Binding-site contacts:
Ligand atom N contacts residue CO1 of chain 1.C at 2.3 Å.
Ligand atom O contacts residue HIS239 of chain 1.A at 3.4 Å (h-bond).
Ligand atom OXT contacts residue ASP176 of chain 1.A at 2.9 Å (salt-bridge).
Ligand atom OXT contacts residue HIS239 of chain 1.A at 3.6 Å.
Ligand atom N contacts residue PHE245 of chain 1.A at 3.7 Å.
Ligand atom CE contacts residue HIS148 of chain 1.A at 3.6 Å.
Ligand atom C contacts residue CO1 of chain 1.B at 2.8 Å.
Ligand atom SD contacts residue MET139 of chain 1.A at 3.7 Å.
Ligand atom CB contacts residue MET139 of chain 1.A at 3.8 Å (hydrophobic).
Ligand atom O contacts residue CO1 of chain 1.C at 4.0 Å.
Ligand atom SD contacts residue TYR131 of chain 1.A at 3.7 Å.
Ligand atom OXT contacts residue GLU272 of chain 1.A at 3.3 Å (salt-bridge).
Ligand atom CA contacts residue ASP176 of chain 1.A at 4.1 Å.
Ligand atom N contacts residue ASP176 of chain 1.A at 3.0 Å (salt-bridge).
Ligand atom CA contacts residue ASP165 of chain 1.A at 3.2 Å.
Ligand atom OXT contacts residue CO1 of chain 1.B at 2.0 Å.
Ligand atom SD contacts residue TRP289 of chain 1.A at 4.0 Å.
Ligand atom OXT contacts residue CO1 of chain 1.C at 2.0 Å.
Ligand atom CG contacts residue MET139 of chain 1.A at 3.6 Å (hydrophobic).
Ligand atom OXT contacts residue ASP165 of chain 1.A at 3.2 Å (salt-bridge).
Ligand atom CE contacts residue TRP289 of chain 1.A at 3.7 Å (hydrophobic).
Ligand atom CA contacts residue PHE245 of chain 1.A at 4.1 Å (hydrophobic).
Ligand atom C contacts residue CO1 of chain 1.C at 2.8 Å.
Ligand atom O contacts residue HIS246 of chain 1.A at 2.7 Å (h-bond).
Ligand atom O contacts residue ASP176 of chain 1.A at 3.8 Å.
Ligand atom CA contacts residue CO1 of chain 1.B at 4.1 Å.
Ligand atom O contacts residue PHE245 of chain 1.A at 4.0 Å.
Ligand atom OXT contacts residue GLU303 of chain 1.A at 3.0 Å (salt-bridge).
Ligand atom SD contacts residue HIS246 of chain 1.A at 3.8 Å.
Ligand atom C contacts residue ASP176 of chain 1.A at 3.4 Å.
Ligand atom CG contacts residue HIS148 of chain 1.A at 3.6 Å.
Ligand atom N contacts residue THR167 of chain 1.A at 3.0 Å (h-bond).
Ligand atom O contacts residue CO1 of chain 1.B at 3.1 Å.
Ligand atom C contacts residue GLU272 of chain 1.A at 3.9 Å.
Ligand atom C contacts residue HIS239 of chain 1.A at 3.8 Å.
Ligand atom N contacts residue ASP165 of chain 1.A at 3.0 Å (salt-bridge).
Ligand atom C contacts residue ASP165 of chain 1.A at 3.7 Å.
Ligand atom C contacts residue HIS246 of chain 1.A at 3.9 Å.
Ligand atom CB contacts residue PHE245 of chain 1.A at 3.6 Å (hydrophobic).
Ligand atom CA contacts residue CO1 of chain 1.C at 2.9 Å.

Sequence of chain 1.A:
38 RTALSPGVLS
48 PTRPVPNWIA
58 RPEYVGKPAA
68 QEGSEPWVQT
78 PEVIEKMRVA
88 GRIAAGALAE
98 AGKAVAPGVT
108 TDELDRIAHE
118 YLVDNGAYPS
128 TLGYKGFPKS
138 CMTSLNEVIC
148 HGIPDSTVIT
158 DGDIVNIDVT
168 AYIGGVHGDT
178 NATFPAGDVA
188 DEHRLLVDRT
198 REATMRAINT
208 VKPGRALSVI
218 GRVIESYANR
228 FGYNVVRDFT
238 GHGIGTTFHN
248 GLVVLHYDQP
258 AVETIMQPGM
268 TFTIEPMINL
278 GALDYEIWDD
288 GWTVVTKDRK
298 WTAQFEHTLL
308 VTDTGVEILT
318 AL

The protein below binds the small molecule below.
Small molecule (SMILES): CSCC[C@H](N)C(=O)O